This small molecule binds to this protein.
Small molecule (SMILES): CC(C)C[C@H](NC(=O)CN)C(=O)O

Binding-site contacts:
Ligand atom CA contacts residue SER77 of chain 1.C at 3.7 Å.
Ligand atom C contacts residue TRP147 of chain 1.C at 4.3 Å (hydrophobic).
Ligand atom O contacts residue TYR84 of chain 1.C at 2.7 Å (h-bond).
Ligand atom O contacts residue THR143 of chain 1.C at 2.6 Å (h-bond).
Ligand atom CB contacts residue SER77 of chain 1.C at 3.7 Å.
Ligand atom CD2 contacts residue PHE116 of chain 1.C at 4.2 Å (hydrophobic).
Ligand atom CA contacts residue THR143 of chain 1.C at 4.0 Å.
Ligand atom O contacts residue TRP147 of chain 1.C at 3.4 Å (h-bond).
Ligand atom O contacts residue LYS146 of chain 1.C at 3.0 Å (salt-bridge).
Ligand atom CD2 contacts residue THR143 of chain 1.C at 4.4 Å.
Ligand atom CD2 contacts residue TYR123 of chain 1.C at 4.3 Å (hydrophobic).
Ligand atom O contacts residue LYS146 of chain 1.C at 3.4 Å (salt-bridge).
Ligand atom C contacts residue THR143 of chain 1.C at 3.6 Å.
Ligand atom C contacts residue SER77 of chain 1.C at 3.9 Å.
Ligand atom OXT contacts residue ASN80 of chain 1.C at 3.2 Å (h-bond).
Ligand atom N contacts residue TRP73 of chain 1.C at 3.7 Å.
Ligand atom N contacts residue TYR6 of chain 1.F at 4.5 Å.
Ligand atom C contacts residue ASN80 of chain 1.C at 4.4 Å.
Ligand atom CG contacts residue SER77 of chain 1.C at 3.5 Å.
Ligand atom CB contacts residue THR143 of chain 1.C at 4.2 Å.
Ligand atom CA contacts residue TRP73 of chain 1.C at 3.6 Å (hydrophobic).
Ligand atom C contacts residue LYS146 of chain 1.C at 3.6 Å.
Ligand atom C contacts residue TRP73 of chain 1.C at 4.0 Å (hydrophobic).
Ligand atom N contacts residue SER77 of chain 1.C at 3.0 Å (h-bond).
Ligand atom CD1 contacts residue LEU95 of chain 1.C at 3.6 Å (hydrophobic).
Ligand atom C contacts residue LYS146 of chain 1.C at 4.0 Å.
Ligand atom CA contacts residue TRP147 of chain 1.C at 4.1 Å (hydrophobic).
Ligand atom N contacts residue TRP73 of chain 1.C at 4.0 Å.
Ligand atom CD2 contacts residue TRP73 of chain 1.C at 3.7 Å (hydrophobic).
Ligand atom CA contacts residue SER77 of chain 1.C at 3.9 Å.
Ligand atom CG contacts residue TRP73 of chain 1.C at 3.9 Å (hydrophobic).
Ligand atom CD1 contacts residue TYR123 of chain 1.C at 4.3 Å (hydrophobic).
Ligand atom N contacts residue PRO7 of chain 1.F at 3.2 Å (h-bond).
Ligand atom CD1 contacts residue LEU81 of chain 1.C at 3.5 Å (hydrophobic).
Ligand atom CD1 contacts residue SER77 of chain 1.C at 3.8 Å.
Ligand atom C contacts residue TYR84 of chain 1.C at 3.1 Å (hydrophobic).
Ligand atom OXT contacts residue LYS146 of chain 1.C at 3.5 Å (salt-bridge).
Ligand atom CD2 contacts residue TRP147 of chain 1.C at 3.6 Å (hydrophobic).
Ligand atom N contacts residue TRP147 of chain 1.C at 4.3 Å.
Ligand atom OXT contacts residue TYR84 of chain 1.C at 2.9 Å (h-bond).

Sequence of chain 1.C:
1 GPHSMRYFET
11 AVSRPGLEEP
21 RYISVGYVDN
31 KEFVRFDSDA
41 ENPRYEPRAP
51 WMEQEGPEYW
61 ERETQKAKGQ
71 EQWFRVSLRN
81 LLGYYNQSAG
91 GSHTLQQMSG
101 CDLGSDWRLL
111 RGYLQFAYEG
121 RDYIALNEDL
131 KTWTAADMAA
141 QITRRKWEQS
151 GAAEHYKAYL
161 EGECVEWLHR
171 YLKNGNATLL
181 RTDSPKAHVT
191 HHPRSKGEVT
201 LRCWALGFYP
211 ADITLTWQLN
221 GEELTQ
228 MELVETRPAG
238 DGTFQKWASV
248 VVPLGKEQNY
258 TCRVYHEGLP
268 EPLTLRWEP

Sequence of chain 1.F:
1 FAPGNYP